Binding-site contacts:
Ligand atom C3 contacts residue ASN87 of chain 20.C at 3.8 Å.
Ligand atom C1 contacts residue ASN87 of chain 20.C at 1.4 Å.
Ligand atom O7 contacts residue ASN87 of chain 20.C at 4.4 Å.
Ligand atom O5 contacts residue ASN87 of chain 20.C at 2.4 Å (h-bond).
Ligand atom C5 contacts residue ASN87 of chain 20.C at 3.7 Å.
Ligand atom C8 contacts residue ILE155 of chain 20.C at 3.7 Å (hydrophobic).
Ligand atom O6 contacts residue LEU91 of chain 20.C at 3.9 Å.
Ligand atom C4 contacts residue ASN87 of chain 20.C at 4.2 Å.
Ligand atom C7 contacts residue ASN87 of chain 20.C at 3.9 Å.
Ligand atom N2 contacts residue ASN87 of chain 20.C at 2.9 Å (h-bond).
Ligand atom O6 contacts residue SER79 of chain 20.C at 2.5 Å (h-bond).
Ligand atom C5 contacts residue SER79 of chain 20.C at 4.3 Å.
Ligand atom O5 contacts residue SER79 of chain 20.C at 3.8 Å.
Ligand atom C6 contacts residue SER79 of chain 20.C at 3.6 Å.
Ligand atom C2 contacts residue ASN87 of chain 20.C at 2.5 Å.

This protein binds this small molecule.
Small molecule (SMILES): CC(=O)N[C@@H]1[C@@H](O)[C@H](O)[C@@H](CO)O[C@H]1O

Sequence of chain 20.C:
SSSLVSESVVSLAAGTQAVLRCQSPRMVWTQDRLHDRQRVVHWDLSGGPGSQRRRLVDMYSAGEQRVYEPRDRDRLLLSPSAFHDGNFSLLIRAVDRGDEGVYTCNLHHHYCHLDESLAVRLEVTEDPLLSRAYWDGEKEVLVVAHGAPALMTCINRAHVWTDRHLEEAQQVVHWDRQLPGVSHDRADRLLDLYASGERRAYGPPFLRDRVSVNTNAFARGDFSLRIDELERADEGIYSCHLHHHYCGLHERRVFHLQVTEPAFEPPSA